The protein below binds the small molecule below.
Small molecule (SMILES): Cc1cc(CCCCCCCOc2ccc(C3=NCCO3)cc2)on1

Binding-site contacts:
Ligand atom C31 contacts residue TYR111 of chain 15.B at 3.7 Å (hydrophobic).
Ligand atom N3A contacts residue TYR158 of chain 15.B at 3.7 Å.
Ligand atom C6B contacts residue PHE133 of chain 15.B at 3.5 Å (hydrophobic).
Ligand atom C5B contacts residue LEU240 of chain 15.B at 3.5 Å (hydrophobic).
Ligand atom C3 contacts residue PHE237 of chain 15.B at 3.7 Å (hydrophobic).
Ligand atom C4A contacts residue ILE182 of chain 15.B at 3.9 Å (hydrophobic).
Ligand atom C2B contacts residue VAL195 of chain 15.B at 3.9 Å (hydrophobic).
Ligand atom C2A contacts residue ILE193 of chain 15.B at 3.9 Å (hydrophobic).
Ligand atom C3B contacts residue TYR158 of chain 15.B at 3.4 Å (hydrophobic).
Ligand atom O1 contacts residue TYR204 of chain 15.B at 3.6 Å.
Ligand atom C4A contacts residue SER181 of chain 15.B at 3.8 Å.
Ligand atom O1 contacts residue TYR111 of chain 15.B at 3.5 Å.
Ligand atom C4B contacts residue TYR158 of chain 15.B at 3.8 Å (hydrophobic).
Ligand atom C4A contacts residue PRO180 of chain 15.B at 3.3 Å (hydrophobic).
Ligand atom C2C contacts residue PHE237 of chain 15.B at 3.8 Å (hydrophobic).
Ligand atom C4 contacts residue PHE237 of chain 15.B at 3.1 Å (hydrophobic).
Ligand atom C2A contacts residue TYR158 of chain 15.B at 3.9 Å (hydrophobic).
Ligand atom C5A contacts residue ILE156 of chain 15.B at 3.2 Å (hydrophobic).
Ligand atom C31 contacts residue PHE237 of chain 15.B at 3.8 Å (hydrophobic).
Ligand atom C7C contacts residue TYR158 of chain 15.B at 3.8 Å (hydrophobic).
Ligand atom C4 contacts residue TYR111 of chain 15.B at 3.6 Å (hydrophobic).
Ligand atom O1A contacts residue PHE135 of chain 15.B at 3.8 Å.
Ligand atom C5C contacts residue VAL195 of chain 15.B at 3.8 Å (hydrophobic).
Ligand atom C6C contacts residue VAL198 of chain 15.B at 3.9 Å (hydrophobic).
Ligand atom N3A contacts residue ALA24 of chain 15.D at 3.9 Å.
Ligand atom C5 contacts residue TYR111 of chain 15.B at 3.8 Å (hydrophobic).
Ligand atom O1 contacts residue PHE129 of chain 15.B at 3.8 Å.
Ligand atom C3 contacts residue TYR111 of chain 15.B at 3.2 Å (hydrophobic).
Ligand atom C5B contacts residue ILE193 of chain 15.B at 3.9 Å (hydrophobic).
Ligand atom C2B contacts residue TYR158 of chain 15.B at 3.5 Å (hydrophobic).
Ligand atom C4B contacts residue ILE193 of chain 15.B at 3.8 Å (hydrophobic).
Ligand atom O1B contacts residue PHE133 of chain 15.B at 3.9 Å.
Ligand atom N2 contacts residue TYR111 of chain 15.B at 3.1 Å.
Ligand atom N3A contacts residue PRO180 of chain 15.B at 3.7 Å.
Ligand atom C6C contacts residue PHE237 of chain 15.B at 3.9 Å (hydrophobic).
Ligand atom C4C contacts residue PHE237 of chain 15.B at 3.6 Å (hydrophobic).
Ligand atom N2 contacts residue TYR204 of chain 15.B at 3.8 Å.
Ligand atom O1B contacts residue ILE109 of chain 15.B at 3.8 Å.
Ligand atom C5A contacts residue ILE182 of chain 15.B at 3.5 Å (hydrophobic).
Ligand atom C4C contacts residue VAL198 of chain 15.B at 3.8 Å (hydrophobic).

Sequence of chain 15.D:
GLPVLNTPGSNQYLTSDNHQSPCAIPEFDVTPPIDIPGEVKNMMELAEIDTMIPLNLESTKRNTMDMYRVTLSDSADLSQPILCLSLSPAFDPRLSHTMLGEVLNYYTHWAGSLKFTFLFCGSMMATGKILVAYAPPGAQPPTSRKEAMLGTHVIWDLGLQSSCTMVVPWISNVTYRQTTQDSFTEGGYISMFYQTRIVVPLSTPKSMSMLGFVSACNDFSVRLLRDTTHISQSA

Sequence of chain 15.B:
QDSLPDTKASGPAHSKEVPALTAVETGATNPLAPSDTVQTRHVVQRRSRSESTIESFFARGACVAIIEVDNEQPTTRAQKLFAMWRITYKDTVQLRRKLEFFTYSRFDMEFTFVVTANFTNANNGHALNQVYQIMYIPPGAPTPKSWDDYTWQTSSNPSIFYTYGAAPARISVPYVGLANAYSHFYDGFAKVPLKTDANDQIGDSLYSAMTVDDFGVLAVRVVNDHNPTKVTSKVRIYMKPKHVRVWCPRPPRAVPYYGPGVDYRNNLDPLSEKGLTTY

Sequence of chain 11.D:
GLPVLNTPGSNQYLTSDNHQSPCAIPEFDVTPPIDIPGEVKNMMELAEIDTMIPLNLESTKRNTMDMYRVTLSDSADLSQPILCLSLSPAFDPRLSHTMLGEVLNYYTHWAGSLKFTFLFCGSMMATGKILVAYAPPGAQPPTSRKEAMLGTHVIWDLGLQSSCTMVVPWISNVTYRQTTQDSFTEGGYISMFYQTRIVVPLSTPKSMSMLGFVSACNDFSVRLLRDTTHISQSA